Sequence of chain 1.A:
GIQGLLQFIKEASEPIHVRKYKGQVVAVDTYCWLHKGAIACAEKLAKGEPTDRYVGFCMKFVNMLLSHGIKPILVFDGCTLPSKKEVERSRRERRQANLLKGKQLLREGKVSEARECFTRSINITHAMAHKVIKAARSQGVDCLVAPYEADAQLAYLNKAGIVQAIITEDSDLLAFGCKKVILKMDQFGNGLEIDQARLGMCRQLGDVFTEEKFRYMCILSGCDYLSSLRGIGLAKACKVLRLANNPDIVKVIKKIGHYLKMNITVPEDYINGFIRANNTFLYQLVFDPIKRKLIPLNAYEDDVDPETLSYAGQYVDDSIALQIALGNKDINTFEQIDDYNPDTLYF

The small molecule below binds the protein below.
Small molecule (SMILES): Cc1cn([C@H]2C[C@H](O[P](=O)(O)OC[C@H]3O[C@@H](n4cnc5c(N)ncnc54)C[C@@H]3O[P](=O)(O)OC[C@H]3O[C@@H](n4cnc5c(=O)nc(N)[nH]c54)C[C@@H]3O[P](=O)(O)OC[C@H]3O[C@@H](n4ccc(N)nc4=O)C[C@@H]3O[P](=O)(O)OC[C@H]3O[C@@H](n4cnc5c(=O)nc(N)[nH]c54)C[C@@H]3O)[C@@H](CO[P](=O)(O)O[C@H]3C[C@H](n4ccc(N)nc4=O)O[C@@H]3CO[P](=O)(O)O[C@H]3C[C@H](n4cnc5c(N)ncnc54)O[C@@H]3COP(=O)=O)O2)c(=O)[nH]c1=O

Binding-site contacts:
Ligand atom O6 contacts residue DC3 of chain 1.B at 2.9 Å (h-bond).
Ligand atom C2 contacts residue DG6 of chain 1.B at 3.2 Å.
Ligand atom N6 contacts residue DT7 of chain 1.B at 3.0 Å (h-bond).
Ligand atom O2 contacts residue DG2 of chain 1.B at 2.9 Å (h-bond).
Ligand atom C6 contacts residue DG2 of chain 1.B at 3.5 Å.
Ligand atom N1 contacts residue DT7 of chain 1.B at 2.7 Å (h-bond).
Ligand atom N2 contacts residue DG2 of chain 1.B at 3.1 Å.
Ligand atom N6 contacts residue DA8 of chain 1.B at 3.6 Å (h-bond).
Ligand atom C2 contacts residue DG2 of chain 1.B at 3.3 Å.
Ligand atom N3 contacts residue DG2 of chain 1.B at 2.9 Å (h-bond).
Ligand atom C5 contacts residue DA8 of chain 1.B at 3.5 Å.
Ligand atom O6 contacts residue DC1 of chain 1.B at 2.7 Å (h-bond).
Ligand atom O2 contacts residue DA5 of chain 1.B at 3.4 Å.
Ligand atom N4 contacts residue DA5 of chain 1.B at 3.4 Å (h-bond).
Ligand atom N1 contacts residue DT4 of chain 1.B at 2.9 Å (h-bond).
Ligand atom N4 contacts residue DG2 of chain 1.B at 2.9 Å (h-bond).
Ligand atom N3 contacts residue DG6 of chain 1.B at 2.9 Å (h-bond).
Ligand atom O4 contacts residue DT4 of chain 1.B at 3.3 Å (h-bond).
Ligand atom N3 contacts residue DG2 of chain 1.B at 3.4 Å (h-bond).
Ligand atom C6 contacts residue DC1 of chain 1.B at 3.2 Å.
Ligand atom N2 contacts residue DC3 of chain 1.B at 2.8 Å (h-bond).
Ligand atom C4 contacts residue DG6 of chain 1.B at 3.4 Å.
Ligand atom C2 contacts residue DC1 of chain 1.B at 3.3 Å.
Ligand atom N2 contacts residue DC1 of chain 1.B at 2.9 Å (h-bond).
Ligand atom N1 contacts residue DA5 of chain 1.B at 3.5 Å.
Ligand atom N1 contacts residue DC1 of chain 1.B at 2.7 Å (h-bond).
Ligand atom O2 contacts residue DG6 of chain 1.B at 3.5 Å (h-bond).
Ligand atom N2 contacts residue DT4 of chain 1.B at 3.1 Å (h-bond).
Ligand atom N4 contacts residue DG6 of chain 1.B at 3.0 Å (h-bond).
Ligand atom N3 contacts residue DA5 of chain 1.B at 2.8 Å (h-bond).
Ligand atom C6 contacts residue DA8 of chain 1.B at 3.4 Å.
Ligand atom C6 contacts residue DT7 of chain 1.B at 3.6 Å.
Ligand atom N6 contacts residue DT4 of chain 1.B at 2.9 Å (h-bond).
Ligand atom O4 contacts residue DA5 of chain 1.B at 3.0 Å (h-bond).
Ligand atom C2 contacts residue DA5 of chain 1.B at 3.5 Å.
Ligand atom N6 contacts residue DC3 of chain 1.B at 3.2 Å (h-bond).
Ligand atom N1 contacts residue DC3 of chain 1.B at 2.9 Å (h-bond).
Ligand atom O2 contacts residue DG6 of chain 1.B at 2.8 Å (h-bond).
Ligand atom C2 contacts residue DT7 of chain 1.B at 3.2 Å.
Ligand atom O6 contacts residue DG2 of chain 1.B at 2.9 Å (h-bond).